A small-molecule ligand and the protein it binds are described below.
Small molecule (SMILES): Cc1cc(CCCCCOc2c(Cl)cc(C3=NCCO3)cc2Cl)on1

Binding-site contacts:
Ligand atom C1B contacts residue ILE125 of chain 44.A at 3.1 Å (hydrophobic).
Ligand atom C5 contacts residue LEU103 of chain 44.A at 3.8 Å (hydrophobic).
Ligand atom C5A contacts residue TYR147 of chain 44.A at 4.1 Å (hydrophobic).
Ligand atom O1A contacts residue ILE220 of chain 44.A at 3.6 Å.
Ligand atom CL2 contacts residue LEU187 of chain 44.A at 3.9 Å.
Ligand atom N3A contacts residue PHE182 of chain 44.A at 4.0 Å.
Ligand atom O1A contacts residue TYR147 of chain 44.A at 4.0 Å.
Ligand atom O1B contacts residue ILE125 of chain 44.A at 3.5 Å.
Ligand atom C4B contacts residue ILE125 of chain 44.A at 3.9 Å (hydrophobic).
Ligand atom C2C contacts residue MET217 of chain 44.A at 3.7 Å (hydrophobic).
Ligand atom C4A contacts residue LEU127 of chain 44.A at 4.0 Å (hydrophobic).
Ligand atom C2A contacts residue ILE220 of chain 44.A at 3.8 Å (hydrophobic).
Ligand atom C5A contacts residue MET146 of chain 44.A at 3.7 Å (hydrophobic).
Ligand atom N2 contacts residue ASN215 of chain 44.A at 3.7 Å.
Ligand atom C4A contacts residue TYR145 of chain 44.A at 3.3 Å (hydrophobic).
Ligand atom N3A contacts residue LEU127 of chain 44.A at 4.1 Å.
Ligand atom C5B contacts residue TYR147 of chain 44.A at 3.9 Å (hydrophobic).
Ligand atom C4C contacts residue MET217 of chain 44.A at 4.2 Å (hydrophobic).
Ligand atom C3B contacts residue ILE125 of chain 44.A at 3.5 Å (hydrophobic).
Ligand atom C4B contacts residue ILE220 of chain 44.A at 4.0 Å (hydrophobic).
Ligand atom C3 contacts residue LEU103 of chain 44.A at 4.1 Å (hydrophobic).
Ligand atom C5A contacts residue TYR145 of chain 44.A at 3.8 Å (hydrophobic).
Ligand atom C2B contacts residue ILE125 of chain 44.A at 3.1 Å (hydrophobic).
Ligand atom C3B contacts residue ILE220 of chain 44.A at 4.2 Å (hydrophobic).
Ligand atom C4 contacts residue LEU103 of chain 44.A at 3.4 Å (hydrophobic).
Ligand atom C2A contacts residue PHE182 of chain 44.A at 4.2 Å (hydrophobic).
Ligand atom C6B contacts residue ILE125 of chain 44.A at 3.6 Å (hydrophobic).
Ligand atom CL2 contacts residue TYR147 of chain 44.A at 3.4 Å.
Ligand atom C31 contacts residue MET195 of chain 44.A at 3.5 Å (hydrophobic).
Ligand atom C4A contacts residue ILE220 of chain 44.A at 4.1 Å (hydrophobic).
Ligand atom CL2 contacts residue ILE184 of chain 44.A at 3.9 Å.
Ligand atom C5B contacts residue ILE125 of chain 44.A at 3.9 Å (hydrophobic).
Ligand atom C5A contacts residue ILE220 of chain 44.A at 3.9 Å (hydrophobic).
Ligand atom C31 contacts residue GLN104 of chain 44.A at 3.6 Å.
Ligand atom CL1 contacts residue ILE239 of chain 44.A at 3.8 Å.
Ligand atom C1C contacts residue LEU103 of chain 44.A at 4.1 Å (hydrophobic).
Ligand atom CL1 contacts residue ILE125 of chain 44.A at 3.5 Å.
Ligand atom C6B contacts residue ILE184 of chain 44.A at 4.1 Å (hydrophobic).
Ligand atom N2 contacts residue THR102 of chain 44.A at 4.2 Å.
Ligand atom O1 contacts residue MET217 of chain 44.A at 4.2 Å.

Sequence of chain 44.A:
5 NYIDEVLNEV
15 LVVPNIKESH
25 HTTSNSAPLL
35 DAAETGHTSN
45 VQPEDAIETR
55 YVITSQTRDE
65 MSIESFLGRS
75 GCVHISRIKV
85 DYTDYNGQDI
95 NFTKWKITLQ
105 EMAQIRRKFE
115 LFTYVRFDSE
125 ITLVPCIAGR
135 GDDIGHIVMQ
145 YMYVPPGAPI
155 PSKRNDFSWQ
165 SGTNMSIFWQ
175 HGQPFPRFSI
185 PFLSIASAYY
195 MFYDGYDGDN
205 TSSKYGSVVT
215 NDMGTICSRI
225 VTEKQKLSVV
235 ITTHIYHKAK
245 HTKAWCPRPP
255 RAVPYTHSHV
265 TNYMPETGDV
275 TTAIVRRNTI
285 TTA